Binding-site contacts:
Ligand atom O6 contacts residue THR206 of chain 1.C at 3.6 Å.
Ligand atom O5 contacts residue ASN204 of chain 1.C at 2.4 Å (h-bond).
Ligand atom C8 contacts residue ASN204 of chain 1.C at 4.3 Å.
Ligand atom C1 contacts residue THR206 of chain 1.C at 4.2 Å.
Ligand atom O7 contacts residue ASN204 of chain 1.C at 3.2 Å (h-bond).
Ligand atom C6 contacts residue THR206 of chain 1.C at 4.4 Å.
Ligand atom O7 contacts residue HIS321 of chain 1.C at 3.2 Å (h-bond).
Ligand atom C5 contacts residue ASN204 of chain 1.C at 3.7 Å.
Ligand atom O5 contacts residue THR206 of chain 1.C at 4.0 Å.
Ligand atom O6 contacts residue PRO208 of chain 1.C at 4.3 Å.
Ligand atom C2 contacts residue ASN204 of chain 1.C at 2.5 Å.
Ligand atom C8 contacts residue GLY207 of chain 1.C at 4.3 Å.
Ligand atom C1 contacts residue ASN204 of chain 1.C at 1.4 Å.
Ligand atom C3 contacts residue ASN204 of chain 1.C at 3.8 Å.
Ligand atom C7 contacts residue ASN204 of chain 1.C at 3.2 Å.
Ligand atom C8 contacts residue ILE247 of chain 1.C at 3.7 Å (hydrophobic).
Ligand atom O6 contacts residue ASN204 of chain 1.C at 4.4 Å.
Ligand atom C5 contacts residue THR206 of chain 1.C at 3.9 Å.
Ligand atom C7 contacts residue HIS321 of chain 1.C at 4.2 Å.
Ligand atom C4 contacts residue ASN204 of chain 1.C at 4.3 Å.
Ligand atom N2 contacts residue ASN204 of chain 1.C at 2.8 Å (h-bond).
Ligand atom C8 contacts residue SER244 of chain 1.C at 3.5 Å.

Sequence of chain 1.C:
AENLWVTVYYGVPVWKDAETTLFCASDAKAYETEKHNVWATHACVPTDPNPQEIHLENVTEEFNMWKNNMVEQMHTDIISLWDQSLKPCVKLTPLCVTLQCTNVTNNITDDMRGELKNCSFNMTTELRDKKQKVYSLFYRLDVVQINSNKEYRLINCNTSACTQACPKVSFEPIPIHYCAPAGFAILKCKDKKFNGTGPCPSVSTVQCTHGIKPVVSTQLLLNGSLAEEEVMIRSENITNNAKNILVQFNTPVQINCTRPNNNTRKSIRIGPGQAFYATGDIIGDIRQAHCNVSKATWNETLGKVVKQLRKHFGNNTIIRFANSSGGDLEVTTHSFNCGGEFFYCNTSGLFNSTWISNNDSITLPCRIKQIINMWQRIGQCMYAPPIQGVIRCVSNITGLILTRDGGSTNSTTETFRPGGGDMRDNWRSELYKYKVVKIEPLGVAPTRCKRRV

The small molecule below binds the protein below.
Small molecule (SMILES): CC(=O)N[C@H]1[C@H](O[C@H]2[C@H](O)[C@@H](NC(C)=O)CO[C@@H]2CO)O[C@H](CO)[C@@H](O)[C@@H]1O